Binding-site contacts:
Ligand atom O7 contacts residue ILE182 of chain 2.B at 4.2 Å.
Ligand atom N2 contacts residue ASN439 of chain 2.B at 3.0 Å (h-bond).
Ligand atom C1 contacts residue ASN439 of chain 2.B at 1.4 Å.
Ligand atom C5 contacts residue ASN439 of chain 2.B at 3.6 Å.
Ligand atom C4 contacts residue ASN439 of chain 2.B at 4.1 Å.
Ligand atom C8 contacts residue PHE434 of chain 2.B at 4.2 Å (hydrophobic).
Ligand atom O7 contacts residue ASN180 of chain 2.B at 3.3 Å (h-bond).
Ligand atom C8 contacts residue TYR438 of chain 2.B at 4.0 Å (hydrophobic).
Ligand atom C8 contacts residue ASN180 of chain 2.B at 3.2 Å.
Ligand atom N2 contacts residue ASN180 of chain 2.B at 3.9 Å.
Ligand atom C3 contacts residue ASN439 of chain 2.B at 3.8 Å.
Ligand atom C8 contacts residue ASN437 of chain 2.B at 3.6 Å.
Ligand atom O7 contacts residue ILE181 of chain 2.B at 3.9 Å.
Ligand atom C8 contacts residue ILE182 of chain 2.B at 4.1 Å (hydrophobic).
Ligand atom C7 contacts residue ASN180 of chain 2.B at 3.2 Å.
Ligand atom C7 contacts residue ASN439 of chain 2.B at 3.7 Å.
Ligand atom O7 contacts residue ASN439 of chain 2.B at 4.0 Å.
Ligand atom C2 contacts residue ASN439 of chain 2.B at 2.4 Å.
Ligand atom O5 contacts residue ASN439 of chain 2.B at 2.3 Å (h-bond).

This protein binds this small molecule.
Small molecule (SMILES): CC(=O)N[C@@H]1[C@@H](O)[C@H](O)[C@@H](CO)O[C@H]1O

Sequence of chain 2.B:
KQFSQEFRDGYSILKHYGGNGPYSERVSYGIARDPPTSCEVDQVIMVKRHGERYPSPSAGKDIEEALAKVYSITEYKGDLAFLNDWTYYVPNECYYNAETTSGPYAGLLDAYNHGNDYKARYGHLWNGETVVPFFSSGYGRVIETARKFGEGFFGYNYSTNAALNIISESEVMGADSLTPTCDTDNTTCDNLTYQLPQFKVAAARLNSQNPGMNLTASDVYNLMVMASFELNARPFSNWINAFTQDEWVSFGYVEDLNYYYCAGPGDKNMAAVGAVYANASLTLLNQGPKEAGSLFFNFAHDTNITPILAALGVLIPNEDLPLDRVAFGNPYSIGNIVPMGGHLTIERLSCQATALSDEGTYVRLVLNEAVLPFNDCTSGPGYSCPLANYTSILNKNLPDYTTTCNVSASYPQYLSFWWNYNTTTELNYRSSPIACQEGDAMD